This small molecule binds to this protein.
Small molecule (SMILES): O=P(O)(O)OCC(O)[C@@H](O)[C@H](O)CCO

Binding-site contacts:
Ligand atom C3 contacts residue SER323 of chain 1.A at 3.8 Å.
Ligand atom P contacts residue LYS369 of chain 1.A at 4.1 Å.
Ligand atom O1 contacts residue ASN350 of chain 1.A at 3.0 Å (h-bond).
Ligand atom C2 contacts residue LYS369 of chain 1.A at 3.5 Å.
Ligand atom C4 contacts residue SER323 of chain 1.A at 4.1 Å.
Ligand atom O1P contacts residue LYS369 of chain 1.A at 3.4 Å (salt-bridge).
Ligand atom C4 contacts residue ASP438 of chain 1.A at 4.0 Å.
Ligand atom O1 contacts residue GLN325 of chain 1.A at 2.3 Å (h-bond).
Ligand atom C6 contacts residue LEU360 of chain 1.A at 3.3 Å (hydrophobic).
Ligand atom O3P contacts residue NAI1 of chain 1.E at 3.3 Å.
Ligand atom O4 contacts residue SER323 of chain 1.A at 3.6 Å.
Ligand atom O1 contacts residue THR326 of chain 1.A at 4.0 Å.
Ligand atom C3 contacts residue LYS369 of chain 1.A at 3.7 Å.
Ligand atom O5 contacts residue LEU360 of chain 1.A at 3.9 Å.
Ligand atom O6 contacts residue NH41 of chain 1.C at 3.5 Å (h-bond).
Ligand atom O4 contacts residue ASP438 of chain 1.A at 3.9 Å.
Ligand atom O2P contacts residue ASP356 of chain 1.A at 2.7 Å (salt-bridge).
Ligand atom O6 contacts residue LYS369 of chain 1.A at 3.7 Å.
Ligand atom C5 contacts residue LYS412 of chain 1.A at 3.5 Å.
Ligand atom O4 contacts residue LYS412 of chain 1.A at 2.3 Å.
Ligand atom O3 contacts residue LYS489 of chain 1.A at 3.4 Å (salt-bridge).
Ligand atom O3P contacts residue ASP356 of chain 1.A at 2.5 Å.
Ligand atom C6 contacts residue LYS369 of chain 1.A at 3.3 Å.
Ligand atom O1 contacts residue LYS412 of chain 1.A at 3.9 Å.
Ligand atom O2P contacts residue LEU360 of chain 1.A at 3.0 Å.
Ligand atom P contacts residue ASP356 of chain 1.A at 3.5 Å.
Ligand atom O3 contacts residue ASP320 of chain 1.A at 3.5 Å (salt-bridge).
Ligand atom O6 contacts residue NAI1 of chain 1.E at 3.7 Å.
Ligand atom C4 contacts residue LYS412 of chain 1.A at 3.5 Å.
Ligand atom O2P contacts residue GLY357 of chain 1.A at 3.5 Å (h-bond).
Ligand atom C1 contacts residue THR326 of chain 1.A at 3.8 Å.
Ligand atom C2 contacts residue ILE402 of chain 1.A at 4.0 Å (hydrophobic).
Ligand atom O5 contacts residue ILE402 of chain 1.A at 3.6 Å.
Ligand atom O1P contacts residue NAI1 of chain 1.E at 2.7 Å.
Ligand atom C1 contacts residue GLN325 of chain 1.A at 3.5 Å.
Ligand atom P contacts residue NAI1 of chain 1.E at 3.7 Å.
Ligand atom P contacts residue LEU360 of chain 1.A at 4.0 Å.
Ligand atom O3P contacts residue NH41 of chain 1.C at 3.6 Å.
Ligand atom O5 contacts residue LYS412 of chain 1.A at 2.9 Å (salt-bridge).
Ligand atom O3 contacts residue LYS369 of chain 1.A at 2.9 Å.

Sequence of chain 1.A:
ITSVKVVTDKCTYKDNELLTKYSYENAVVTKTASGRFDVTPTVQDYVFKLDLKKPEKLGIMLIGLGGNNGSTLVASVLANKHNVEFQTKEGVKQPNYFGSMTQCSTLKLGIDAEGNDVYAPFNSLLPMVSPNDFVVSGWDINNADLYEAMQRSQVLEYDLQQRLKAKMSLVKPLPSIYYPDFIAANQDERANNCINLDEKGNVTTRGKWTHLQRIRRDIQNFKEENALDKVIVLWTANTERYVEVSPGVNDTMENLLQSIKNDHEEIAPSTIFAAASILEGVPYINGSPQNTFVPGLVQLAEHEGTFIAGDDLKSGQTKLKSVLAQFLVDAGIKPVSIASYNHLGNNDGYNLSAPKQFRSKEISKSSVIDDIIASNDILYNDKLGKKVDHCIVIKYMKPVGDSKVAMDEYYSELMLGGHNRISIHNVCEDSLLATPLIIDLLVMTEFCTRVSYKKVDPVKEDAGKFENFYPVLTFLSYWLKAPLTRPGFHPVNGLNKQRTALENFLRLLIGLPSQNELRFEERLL